The small molecule below binds the protein below.
Small molecule (SMILES): CC(=O)N[C@@H]1[C@@H](O)[C@H](O)[C@@H](CO)O[C@H]1O

Sequence of chain 1.C:
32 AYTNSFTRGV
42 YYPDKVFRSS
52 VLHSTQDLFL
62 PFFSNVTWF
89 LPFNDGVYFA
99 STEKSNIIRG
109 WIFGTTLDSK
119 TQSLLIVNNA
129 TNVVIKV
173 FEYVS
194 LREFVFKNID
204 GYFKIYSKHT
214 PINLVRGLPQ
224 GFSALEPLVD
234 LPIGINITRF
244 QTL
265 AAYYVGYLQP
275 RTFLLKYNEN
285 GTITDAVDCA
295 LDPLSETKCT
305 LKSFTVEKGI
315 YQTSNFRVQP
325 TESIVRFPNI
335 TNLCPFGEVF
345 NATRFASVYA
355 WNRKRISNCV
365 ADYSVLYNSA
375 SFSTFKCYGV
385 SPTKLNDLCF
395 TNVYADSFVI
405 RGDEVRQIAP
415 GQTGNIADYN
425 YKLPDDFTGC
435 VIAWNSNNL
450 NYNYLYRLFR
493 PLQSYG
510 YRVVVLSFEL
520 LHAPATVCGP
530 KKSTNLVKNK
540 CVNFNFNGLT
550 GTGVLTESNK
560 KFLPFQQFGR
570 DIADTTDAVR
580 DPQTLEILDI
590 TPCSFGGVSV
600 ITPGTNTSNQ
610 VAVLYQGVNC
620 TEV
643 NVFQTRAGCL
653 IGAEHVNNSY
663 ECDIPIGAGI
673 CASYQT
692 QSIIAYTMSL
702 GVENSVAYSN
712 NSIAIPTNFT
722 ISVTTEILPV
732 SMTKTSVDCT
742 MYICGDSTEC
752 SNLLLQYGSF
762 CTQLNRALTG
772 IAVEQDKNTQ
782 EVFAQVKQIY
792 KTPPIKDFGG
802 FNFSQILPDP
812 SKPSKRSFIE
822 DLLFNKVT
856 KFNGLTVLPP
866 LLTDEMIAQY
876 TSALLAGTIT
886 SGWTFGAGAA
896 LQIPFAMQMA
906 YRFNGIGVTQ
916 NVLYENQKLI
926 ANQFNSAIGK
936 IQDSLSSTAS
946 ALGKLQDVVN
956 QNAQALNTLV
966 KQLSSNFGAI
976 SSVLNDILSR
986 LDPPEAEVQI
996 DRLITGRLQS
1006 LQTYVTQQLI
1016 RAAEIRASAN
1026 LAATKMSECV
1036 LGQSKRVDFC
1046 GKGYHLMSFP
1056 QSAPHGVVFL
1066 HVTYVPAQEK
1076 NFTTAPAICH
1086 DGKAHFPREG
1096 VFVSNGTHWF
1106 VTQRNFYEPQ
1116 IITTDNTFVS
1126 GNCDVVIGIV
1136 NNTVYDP

Binding-site contacts:
Ligand atom C7 contacts residue ASN803 of chain 1.C at 3.8 Å.
Ligand atom C2 contacts residue ASN803 of chain 1.C at 2.5 Å.
Ligand atom O5 contacts residue GLN806 of chain 1.C at 4.4 Å.
Ligand atom C1 contacts residue SER805 of chain 1.C at 3.3 Å.
Ligand atom C5 contacts residue SER805 of chain 1.C at 3.5 Å.
Ligand atom C6 contacts residue SER805 of chain 1.C at 4.2 Å.
Ligand atom C4 contacts residue ASN803 of chain 1.C at 4.2 Å.
Ligand atom N2 contacts residue ASN803 of chain 1.C at 2.9 Å (h-bond).
Ligand atom O5 contacts residue SER805 of chain 1.C at 3.4 Å (h-bond).
Ligand atom C5 contacts residue ASN803 of chain 1.C at 3.6 Å.
Ligand atom O7 contacts residue ASN803 of chain 1.C at 4.2 Å.
Ligand atom O5 contacts residue ASN803 of chain 1.C at 2.3 Å (h-bond).
Ligand atom C3 contacts residue ASN803 of chain 1.C at 3.8 Å.
Ligand atom C1 contacts residue ASN803 of chain 1.C at 1.4 Å.